Binding-site contacts:
Ligand atom N2 contacts residue ALA279 of chain 1.C at 3.1 Å (h-bond).
Ligand atom C2 contacts residue ASN276 of chain 1.C at 2.5 Å.
Ligand atom N2 contacts residue ASN276 of chain 1.C at 3.3 Å (h-bond).
Ligand atom C5 contacts residue ASN276 of chain 1.C at 3.6 Å.
Ligand atom C7 contacts residue SER278 of chain 1.C at 4.3 Å.
Ligand atom O3 contacts residue SER278 of chain 1.C at 4.1 Å.
Ligand atom C7 contacts residue ALA279 of chain 1.C at 3.8 Å (hydrophobic).
Ligand atom C7 contacts residue ASN276 of chain 1.C at 4.5 Å.
Ligand atom O3 contacts residue ASN276 of chain 1.C at 4.0 Å.
Ligand atom O5 contacts residue ASN276 of chain 1.C at 2.4 Å (h-bond).
Ligand atom C4 contacts residue ASN276 of chain 1.C at 4.3 Å.
Ligand atom O7 contacts residue SER278 of chain 1.C at 3.8 Å.
Ligand atom C3 contacts residue ASN276 of chain 1.C at 3.7 Å.
Ligand atom C1 contacts residue ASN276 of chain 1.C at 1.4 Å.
Ligand atom C2 contacts residue SER278 of chain 1.C at 3.8 Å.
Ligand atom C2 contacts residue ALA279 of chain 1.C at 4.0 Å (hydrophobic).
Ligand atom O7 contacts residue MET41 of chain 1.C at 4.3 Å.
Ligand atom O7 contacts residue ALA279 of chain 1.C at 4.2 Å.
Ligand atom C8 contacts residue ALA279 of chain 1.C at 3.9 Å (hydrophobic).
Ligand atom C3 contacts residue SER278 of chain 1.C at 4.1 Å.
Ligand atom N2 contacts residue SER278 of chain 1.C at 3.6 Å.

A protein and the small-molecule ligand that binds it are described below.
Small molecule (SMILES): CC(=O)N[C@@H]1[C@@H](O)[C@H](O)[C@@H](CO)O[C@H]1O

Sequence of chain 1.C:
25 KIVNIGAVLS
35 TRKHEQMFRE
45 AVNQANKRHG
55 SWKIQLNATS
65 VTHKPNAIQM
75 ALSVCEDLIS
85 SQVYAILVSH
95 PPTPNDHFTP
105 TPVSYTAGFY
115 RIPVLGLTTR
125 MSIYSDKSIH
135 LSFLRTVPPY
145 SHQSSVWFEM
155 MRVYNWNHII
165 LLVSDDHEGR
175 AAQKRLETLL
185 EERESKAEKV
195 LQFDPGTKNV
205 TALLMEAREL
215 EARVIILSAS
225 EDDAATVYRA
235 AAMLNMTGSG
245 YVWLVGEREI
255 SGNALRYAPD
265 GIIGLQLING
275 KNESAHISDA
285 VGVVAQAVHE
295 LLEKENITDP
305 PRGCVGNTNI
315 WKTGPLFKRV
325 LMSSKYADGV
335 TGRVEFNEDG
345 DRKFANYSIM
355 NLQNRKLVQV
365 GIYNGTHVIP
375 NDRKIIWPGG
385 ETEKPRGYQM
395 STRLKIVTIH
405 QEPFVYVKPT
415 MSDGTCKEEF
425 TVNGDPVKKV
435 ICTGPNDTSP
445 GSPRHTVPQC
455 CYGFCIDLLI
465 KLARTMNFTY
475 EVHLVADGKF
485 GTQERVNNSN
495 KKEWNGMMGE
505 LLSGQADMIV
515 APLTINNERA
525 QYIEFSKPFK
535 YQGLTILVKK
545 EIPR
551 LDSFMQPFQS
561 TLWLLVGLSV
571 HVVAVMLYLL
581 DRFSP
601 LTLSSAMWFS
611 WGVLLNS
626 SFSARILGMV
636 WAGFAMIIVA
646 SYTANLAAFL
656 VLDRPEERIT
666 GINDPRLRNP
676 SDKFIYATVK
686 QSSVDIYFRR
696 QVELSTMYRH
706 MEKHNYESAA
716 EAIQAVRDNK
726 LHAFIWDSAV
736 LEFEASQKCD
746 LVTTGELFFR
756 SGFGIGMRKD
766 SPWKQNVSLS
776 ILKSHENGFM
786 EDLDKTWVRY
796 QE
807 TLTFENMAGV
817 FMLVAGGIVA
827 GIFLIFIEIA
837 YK